Binding-site contacts:
Ligand atom C3 contacts residue TRP55 of chain 1.A at 3.8 Å (hydrophobic).
Ligand atom C5 contacts residue GLN235 of chain 1.A at 3.3 Å.
Ligand atom C22 contacts residue LEU236 of chain 1.A at 3.6 Å (hydrophobic).
Ligand atom C6 contacts residue GLN235 of chain 1.A at 3.8 Å.
Ligand atom C2 contacts residue LYS238 of chain 1.A at 4.5 Å.
Ligand atom C8 contacts residue M3D1 of chain 1.L at 3.8 Å.
Ligand atom C24 contacts residue VAL237 of chain 1.A at 3.7 Å (hydrophobic).
Ligand atom O2 contacts residue VAL57 of chain 1.A at 4.2 Å.
Ligand atom C11 contacts residue VAL57 of chain 1.A at 3.5 Å (hydrophobic).
Ligand atom N3 contacts residue M3D1 of chain 1.L at 3.6 Å.
Ligand atom C22 contacts residue VAL237 of chain 1.A at 3.8 Å (hydrophobic).
Ligand atom C15 contacts residue LYS238 of chain 1.A at 4.2 Å.
Ligand atom C16 contacts residue VAL57 of chain 1.A at 4.3 Å (hydrophobic).
Ligand atom C8 contacts residue TRP55 of chain 1.A at 3.9 Å (hydrophobic).
Ligand atom C11 contacts residue M3D1 of chain 1.L at 4.2 Å.
Ligand atom C10 contacts residue VAL57 of chain 1.A at 3.8 Å (hydrophobic).
Ligand atom C21 contacts residue M3D1 of chain 1.L at 4.0 Å.
Ligand atom N1 contacts residue LEU236 of chain 1.A at 2.8 Å (h-bond).
Ligand atom C1 contacts residue LEU236 of chain 1.A at 3.3 Å (hydrophobic).
Ligand atom C14 contacts residue VAL57 of chain 1.A at 4.0 Å (hydrophobic).
Ligand atom C5 contacts residue LEU236 of chain 1.A at 3.8 Å (hydrophobic).
Ligand atom N1 contacts residue LYS238 of chain 1.A at 3.9 Å.
Ligand atom C2 contacts residue LEU236 of chain 1.A at 3.6 Å (hydrophobic).
Ligand atom C1 contacts residue LYS238 of chain 1.A at 3.6 Å.
Ligand atom C15 contacts residue LEU236 of chain 1.A at 3.7 Å (hydrophobic).
Ligand atom C14 contacts residue LEU236 of chain 1.A at 4.3 Å (hydrophobic).
Ligand atom C4 contacts residue LYS238 of chain 1.A at 4.3 Å.
Ligand atom C5 contacts residue LYS238 of chain 1.A at 4.1 Å.
Ligand atom C9 contacts residue VAL57 of chain 1.A at 3.9 Å (hydrophobic).
Ligand atom C23 contacts residue VAL237 of chain 1.A at 4.5 Å (hydrophobic).
Ligand atom C23 contacts residue LEU236 of chain 1.A at 4.2 Å (hydrophobic).
Ligand atom C12 contacts residue VAL57 of chain 1.A at 3.9 Å (hydrophobic).
Ligand atom C22 contacts residue LYS238 of chain 1.A at 4.3 Å.
Ligand atom C13 contacts residue VAL57 of chain 1.A at 4.0 Å (hydrophobic).
Ligand atom O1 contacts residue TRP55 of chain 1.A at 3.4 Å.
Ligand atom C28 contacts residue M3D1 of chain 1.L at 4.1 Å.
Ligand atom C4 contacts residue LEU236 of chain 1.A at 3.9 Å (hydrophobic).
Ligand atom C7 contacts residue M3D1 of chain 1.L at 3.9 Å.
Ligand atom N1 contacts residue VAL237 of chain 1.A at 4.4 Å.
Ligand atom O1 contacts residue VAL57 of chain 1.A at 3.9 Å.

Sequence of chain 1.A:
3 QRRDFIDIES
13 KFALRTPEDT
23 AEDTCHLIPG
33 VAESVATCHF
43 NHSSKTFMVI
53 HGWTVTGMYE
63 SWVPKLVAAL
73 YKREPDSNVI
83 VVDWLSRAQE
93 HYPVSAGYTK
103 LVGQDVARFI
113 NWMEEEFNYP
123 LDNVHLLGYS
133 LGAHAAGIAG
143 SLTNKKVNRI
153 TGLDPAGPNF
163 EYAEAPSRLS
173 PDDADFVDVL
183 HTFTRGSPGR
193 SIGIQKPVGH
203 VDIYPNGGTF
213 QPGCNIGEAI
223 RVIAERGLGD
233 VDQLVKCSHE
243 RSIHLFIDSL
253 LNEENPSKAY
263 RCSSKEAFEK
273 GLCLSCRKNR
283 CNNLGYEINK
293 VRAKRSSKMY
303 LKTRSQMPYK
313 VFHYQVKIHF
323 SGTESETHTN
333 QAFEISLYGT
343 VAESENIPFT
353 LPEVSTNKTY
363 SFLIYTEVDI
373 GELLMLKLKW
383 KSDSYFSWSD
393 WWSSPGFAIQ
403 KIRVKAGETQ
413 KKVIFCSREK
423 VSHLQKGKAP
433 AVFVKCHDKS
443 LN

A small-molecule ligand and the protein it binds are described below.
Small molecule (SMILES): N#Cc1cc(-c2ccc3c(c2)Oc2ccccc2C=C3C(=O)NCCN2CCOCC2)ccc1O